Sequence of chain 1.A:
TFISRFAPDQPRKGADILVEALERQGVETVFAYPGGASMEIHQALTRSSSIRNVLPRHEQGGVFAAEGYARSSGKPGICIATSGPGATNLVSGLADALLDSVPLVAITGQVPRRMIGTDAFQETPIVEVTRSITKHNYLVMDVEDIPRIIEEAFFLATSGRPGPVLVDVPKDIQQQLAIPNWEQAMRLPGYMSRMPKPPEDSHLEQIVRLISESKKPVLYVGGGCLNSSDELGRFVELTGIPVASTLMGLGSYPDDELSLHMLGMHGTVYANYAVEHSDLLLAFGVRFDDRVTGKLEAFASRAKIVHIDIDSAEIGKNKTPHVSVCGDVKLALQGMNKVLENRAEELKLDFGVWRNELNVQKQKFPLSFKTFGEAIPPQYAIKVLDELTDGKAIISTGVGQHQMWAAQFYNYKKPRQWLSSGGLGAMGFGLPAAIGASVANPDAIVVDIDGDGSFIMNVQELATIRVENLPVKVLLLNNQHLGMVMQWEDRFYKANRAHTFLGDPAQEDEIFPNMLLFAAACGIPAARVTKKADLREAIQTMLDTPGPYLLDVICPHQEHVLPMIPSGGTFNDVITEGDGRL

A small-molecule ligand and the protein it binds are described below.
Small molecule (SMILES): COc1cc(OC)nc(Oc2cccc(Oc3nc(OC)cc(OC)n3)c2C(=O)O)n1

Binding-site contacts:
Ligand atom O24 contacts residue PHE121 of chain 4.A at 3.2 Å.
Ligand atom N15 contacts residue MET115 of chain 4.A at 3.4 Å (h-bond).
Ligand atom O05 contacts residue ARG292 of chain 1.A at 2.9 Å (salt-bridge).
Ligand atom O01 contacts residue LYS171 of chain 4.A at 2.8 Å (salt-bridge).
Ligand atom C02 contacts residue TRP489 of chain 1.A at 3.6 Å (hydrophobic).
Ligand atom C14 contacts residue GLY569 of chain 1.A at 3.5 Å.
Ligand atom C08 contacts residue PRO112 of chain 4.A at 3.3 Å (hydrophobic).
Ligand atom O31 contacts residue TRP489 of chain 1.A at 3.5 Å.
Ligand atom C27 contacts residue TRP489 of chain 1.A at 3.3 Å (hydrophobic).
Ligand atom N30 contacts residue TRP489 of chain 1.A at 3.6 Å.
Ligand atom O31 contacts residue ARG292 of chain 1.A at 2.6 Å (salt-bridge).
Ligand atom N30 contacts residue GLY36 of chain 4.A at 3.3 Å.
Ligand atom C23 contacts residue PHE121 of chain 4.A at 3.4 Å (hydrophobic).
Ligand atom O31 contacts residue SER568 of chain 1.A at 3.2 Å.
Ligand atom N22 contacts residue PHE121 of chain 4.A at 3.6 Å.
Ligand atom C25 contacts residue PHE121 of chain 4.A at 3.6 Å (hydrophobic).
Ligand atom C26 contacts residue TRP489 of chain 1.A at 3.4 Å (hydrophobic).
Ligand atom C29 contacts residue TRP489 of chain 1.A at 3.5 Å (hydrophobic).
Ligand atom O20 contacts residue GLY36 of chain 4.A at 3.3 Å.
Ligand atom O01 contacts residue TRP489 of chain 1.A at 3.4 Å.
Ligand atom N22 contacts residue ARG292 of chain 1.A at 3.3 Å (salt-bridge).
Ligand atom C25 contacts residue FAD1 of chain 1.C at 3.5 Å.
Ligand atom C11 contacts residue PRO112 of chain 4.A at 3.6 Å (hydrophobic).
Ligand atom C21 contacts residue TRP489 of chain 1.A at 3.6 Å (hydrophobic).
Ligand atom O09 contacts residue LYS171 of chain 4.A at 3.2 Å.
Ligand atom C23 contacts residue TRP489 of chain 1.A at 3.6 Å (hydrophobic).
Ligand atom O28 contacts residue MET485 of chain 1.A at 3.3 Å.
Ligand atom C10 contacts residue GLN175 of chain 4.A at 3.5 Å.
Ligand atom N07 contacts residue PRO112 of chain 4.A at 3.5 Å.
Ligand atom C14 contacts residue ASP291 of chain 1.A at 3.4 Å.
Ligand atom O20 contacts residue LYS171 of chain 4.A at 3.2 Å (salt-bridge).
Ligand atom C02 contacts residue ARG292 of chain 1.A at 3.5 Å.
Ligand atom N15 contacts residue ARG292 of chain 1.A at 3.2 Å (salt-bridge).
Ligand atom O28 contacts residue TRP489 of chain 1.A at 3.1 Å (h-bond).
Ligand atom C06 contacts residue ARG292 of chain 1.A at 3.5 Å.
Ligand atom C16 contacts residue PHE121 of chain 4.A at 3.5 Å (hydrophobic).
Ligand atom O24 contacts residue ARG292 of chain 1.A at 2.8 Å (salt-bridge).
Ligand atom O09 contacts residue PRO112 of chain 4.A at 3.5 Å.
Ligand atom C17 contacts residue PHE121 of chain 4.A at 3.5 Å (hydrophobic).
Ligand atom C23 contacts residue ARG292 of chain 1.A at 3.5 Å.

Sequence of chain 4.A:
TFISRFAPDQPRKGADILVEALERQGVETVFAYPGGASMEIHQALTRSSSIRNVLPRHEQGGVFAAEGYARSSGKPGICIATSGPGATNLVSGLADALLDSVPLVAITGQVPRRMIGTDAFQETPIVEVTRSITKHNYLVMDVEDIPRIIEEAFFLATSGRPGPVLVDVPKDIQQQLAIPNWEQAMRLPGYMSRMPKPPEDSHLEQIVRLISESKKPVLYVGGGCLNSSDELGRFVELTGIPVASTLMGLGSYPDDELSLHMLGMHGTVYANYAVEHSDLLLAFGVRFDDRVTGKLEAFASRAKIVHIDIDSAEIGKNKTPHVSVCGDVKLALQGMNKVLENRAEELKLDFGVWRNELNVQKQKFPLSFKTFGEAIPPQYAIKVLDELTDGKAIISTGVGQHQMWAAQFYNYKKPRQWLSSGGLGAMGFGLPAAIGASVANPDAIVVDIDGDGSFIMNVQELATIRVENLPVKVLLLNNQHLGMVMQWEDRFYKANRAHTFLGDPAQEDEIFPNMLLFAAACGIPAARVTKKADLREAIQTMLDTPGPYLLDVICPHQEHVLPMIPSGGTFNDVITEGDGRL